Binding-site contacts:
Ligand atom C10 contacts residue V2N1 of chain 1.C at 1.6 Å.
Ligand atom C14 contacts residue V2N1 of chain 1.C at 1.4 Å.
Ligand atom C02 contacts residue V2N1 of chain 1.C at 0.2 Å.
Ligand atom C20 contacts residue ILE8 of chain 1.B at 3.5 Å (hydrophobic).
Ligand atom C08 contacts residue V2N1 of chain 1.C at 1.0 Å.
Ligand atom C10 contacts residue PRO172 of chain 1.A at 3.5 Å (hydrophobic).
Ligand atom C02 contacts residue LYS127 of chain 1.A at 1.4 Å.
Ligand atom C02 contacts residue ILE8 of chain 1.B at 3.7 Å (hydrophobic).
Ligand atom C09 contacts residue PRO172 of chain 1.A at 3.4 Å (hydrophobic).
Ligand atom C18 contacts residue V2N1 of chain 1.C at 1.1 Å.
Ligand atom C13 contacts residue V2N1 of chain 1.C at 3.8 Å.
Ligand atom C03 contacts residue ILE8 of chain 1.B at 3.7 Å (hydrophobic).
Ligand atom C20 contacts residue LYS127 of chain 1.A at 3.0 Å.
Ligand atom C19 contacts residue V2N1 of chain 1.C at 0.3 Å.
Ligand atom C04 contacts residue V2N1 of chain 1.C at 0.7 Å.
Ligand atom C04 contacts residue ILE8 of chain 1.B at 3.8 Å (hydrophobic).
Ligand atom C05 contacts residue V2N1 of chain 1.C at 0.9 Å.
Ligand atom N07 contacts residue V2N1 of chain 1.C at 0.7 Å.
Ligand atom C06 contacts residue ILE8 of chain 1.B at 3.5 Å (hydrophobic).
Ligand atom C06 contacts residue V2N1 of chain 1.C at 0.8 Å.
Ligand atom C20 contacts residue V2N1 of chain 1.C at 0.1 Å.
Ligand atom C15 contacts residue V2N1 of chain 1.C at 0.3 Å.
Ligand atom C19 contacts residue PRO172 of chain 1.A at 3.3 Å (hydrophobic).
Ligand atom C05 contacts residue ILE8 of chain 1.B at 3.7 Å (hydrophobic).
Ligand atom C04 contacts residue LYS127 of chain 1.A at 3.8 Å.
Ligand atom C11 contacts residue V2N1 of chain 1.C at 1.6 Å.
Ligand atom C11 contacts residue ASP220 of chain 1.A at 3.8 Å.
Ligand atom C20 contacts residue PRO172 of chain 1.A at 3.4 Å (hydrophobic).
Ligand atom C18 contacts residue ILE8 of chain 1.B at 3.5 Å (hydrophobic).
Ligand atom C17 contacts residue V2N1 of chain 1.C at 0.5 Å.
Ligand atom O12 contacts residue V2N1 of chain 1.C at 3.0 Å (h-bond).
Ligand atom C14 contacts residue ASP220 of chain 1.A at 3.6 Å.
Ligand atom C19 contacts residue ILE8 of chain 1.B at 3.4 Å (hydrophobic).
Ligand atom C08 contacts residue PRO172 of chain 1.A at 3.8 Å (hydrophobic).
Ligand atom C03 contacts residue LYS127 of chain 1.A at 2.5 Å.
Ligand atom C03 contacts residue V2N1 of chain 1.C at 0.2 Å.
Ligand atom C20 contacts residue ILE173 of chain 1.A at 3.7 Å (hydrophobic).
Ligand atom O12 contacts residue ASP220 of chain 1.A at 3.1 Å (salt-bridge).
Ligand atom N16 contacts residue V2N1 of chain 1.C at 1.1 Å.
Ligand atom C09 contacts residue V2N1 of chain 1.C at 0.5 Å.

Sequence of chain 1.B:
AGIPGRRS

Sequence of chain 1.A:
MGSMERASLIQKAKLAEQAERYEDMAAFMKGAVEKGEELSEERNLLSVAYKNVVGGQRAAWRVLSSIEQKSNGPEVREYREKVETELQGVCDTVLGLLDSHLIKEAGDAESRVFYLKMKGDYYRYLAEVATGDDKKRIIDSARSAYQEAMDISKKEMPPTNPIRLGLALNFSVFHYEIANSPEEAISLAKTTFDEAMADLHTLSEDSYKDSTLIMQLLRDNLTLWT

The small molecule below binds the protein below.
Small molecule (SMILES): COc1ccc2c(c1)nc(C)n2-c1ccc(C=O)cc1